Sequence of chain 3.A:
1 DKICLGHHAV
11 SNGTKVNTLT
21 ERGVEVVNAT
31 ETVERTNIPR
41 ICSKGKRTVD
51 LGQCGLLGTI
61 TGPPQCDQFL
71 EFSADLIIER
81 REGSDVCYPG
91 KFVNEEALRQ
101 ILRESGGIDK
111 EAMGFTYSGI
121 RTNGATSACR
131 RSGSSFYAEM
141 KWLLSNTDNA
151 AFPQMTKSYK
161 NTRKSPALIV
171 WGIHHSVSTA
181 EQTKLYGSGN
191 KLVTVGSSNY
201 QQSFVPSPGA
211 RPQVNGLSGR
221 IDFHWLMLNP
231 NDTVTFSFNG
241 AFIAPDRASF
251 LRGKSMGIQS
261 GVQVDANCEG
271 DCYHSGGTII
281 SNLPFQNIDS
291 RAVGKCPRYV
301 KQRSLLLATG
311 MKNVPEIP

Binding-site contacts:
Ligand atom O5 contacts residue ASN231 of chain 3.A at 2.4 Å (h-bond).
Ligand atom O7 contacts residue ASN231 of chain 3.A at 3.7 Å.
Ligand atom C3 contacts residue ASN231 of chain 3.A at 3.5 Å.
Ligand atom C2 contacts residue ASN231 of chain 3.A at 2.1 Å.
Ligand atom O6 contacts residue LYS160 of chain 3.A at 3.4 Å (salt-bridge).
Ligand atom C1 contacts residue ASN231 of chain 3.A at 1.4 Å.
Ligand atom O6 contacts residue ASN231 of chain 3.A at 4.4 Å.
Ligand atom C4 contacts residue ASN231 of chain 3.A at 4.0 Å.
Ligand atom O3 contacts residue ASN231 of chain 3.A at 4.5 Å.
Ligand atom C6 contacts residue LYS160 of chain 3.A at 4.5 Å.
Ligand atom C8 contacts residue ASN231 of chain 3.A at 4.4 Å.
Ligand atom C7 contacts residue ASN231 of chain 3.A at 3.4 Å.
Ligand atom C5 contacts residue ASN231 of chain 3.A at 3.6 Å.
Ligand atom N2 contacts residue ASN231 of chain 3.A at 2.5 Å (h-bond).

This protein binds this small molecule.
Small molecule (SMILES): CC(=O)N[C@@H]1[C@@H](O)[C@H](O)[C@@H](CO)O[C@H]1O